The small molecule below binds the protein below.
Small molecule (SMILES): CC(=O)N[C@@H]1[C@@H](O)[C@H](O)[C@@H](CO)O[C@H]1O

Sequence of chain 1.A:
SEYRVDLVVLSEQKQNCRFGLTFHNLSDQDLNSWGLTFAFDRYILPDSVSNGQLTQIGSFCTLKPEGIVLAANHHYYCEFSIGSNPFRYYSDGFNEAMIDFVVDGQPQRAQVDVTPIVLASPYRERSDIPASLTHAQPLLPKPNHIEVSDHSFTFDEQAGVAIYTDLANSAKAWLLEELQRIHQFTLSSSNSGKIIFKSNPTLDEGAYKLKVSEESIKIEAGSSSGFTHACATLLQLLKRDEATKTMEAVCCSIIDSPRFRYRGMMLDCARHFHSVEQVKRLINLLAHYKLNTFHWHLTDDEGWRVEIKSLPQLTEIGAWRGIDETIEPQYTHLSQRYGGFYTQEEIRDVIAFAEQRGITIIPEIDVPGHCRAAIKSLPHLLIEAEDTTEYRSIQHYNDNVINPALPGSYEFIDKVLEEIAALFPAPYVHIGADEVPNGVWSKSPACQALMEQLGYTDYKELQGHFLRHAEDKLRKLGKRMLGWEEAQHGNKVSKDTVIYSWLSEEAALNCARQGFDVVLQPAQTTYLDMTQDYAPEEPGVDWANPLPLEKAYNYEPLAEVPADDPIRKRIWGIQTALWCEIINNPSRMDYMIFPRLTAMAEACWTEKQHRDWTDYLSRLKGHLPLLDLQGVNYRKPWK

Binding-site contacts:
Ligand atom C8 contacts residue ASP437 of chain 1.A at 3.3 Å.
Ligand atom C2 contacts residue TRP582 of chain 1.A at 4.3 Å (hydrophobic).
Ligand atom C7 contacts residue ASP437 of chain 1.A at 3.5 Å.
Ligand atom O4 contacts residue TRP582 of chain 1.A at 3.5 Å.
Ligand atom O3 contacts residue TRP582 of chain 1.A at 4.3 Å.
Ligand atom O1 contacts residue TRP546 of chain 1.A at 3.8 Å.
Ligand atom C3 contacts residue TRP582 of chain 1.A at 3.8 Å (hydrophobic).
Ligand atom O1 contacts residue TYR530 of chain 1.A at 3.0 Å (h-bond).
Ligand atom O3 contacts residue HIS373 of chain 1.A at 4.0 Å.
Ligand atom C1 contacts residue TRP546 of chain 1.A at 4.3 Å (hydrophobic).
Ligand atom C1 contacts residue TYR530 of chain 1.A at 3.5 Å (hydrophobic).
Ligand atom C5 contacts residue TRP582 of chain 1.A at 3.7 Å (hydrophobic).
Ligand atom O7 contacts residue ASP437 of chain 1.A at 3.2 Å (salt-bridge).
Ligand atom C8 contacts residue TRP487 of chain 1.A at 3.5 Å (hydrophobic).
Ligand atom C4 contacts residue ARG274 of chain 1.A at 4.2 Å.
Ligand atom N2 contacts residue TRP582 of chain 1.A at 3.7 Å.
Ligand atom O6 contacts residue MET533 of chain 1.A at 3.8 Å.
Ligand atom C8 contacts residue TRP582 of chain 1.A at 4.2 Å (hydrophobic).
Ligand atom O6 contacts residue TYR530 of chain 1.A at 4.0 Å.
Ligand atom O6 contacts residue TRP546 of chain 1.A at 2.9 Å (h-bond).
Ligand atom C1 contacts residue TRP582 of chain 1.A at 4.1 Å (hydrophobic).
Ligand atom O4 contacts residue GLU584 of chain 1.A at 2.5 Å (salt-bridge).
Ligand atom C5 contacts residue GLU584 of chain 1.A at 4.2 Å.
Ligand atom O6 contacts residue TRP582 of chain 1.A at 4.0 Å.
Ligand atom C4 contacts residue GLU584 of chain 1.A at 3.5 Å.
Ligand atom O3 contacts residue GLN398 of chain 1.A at 3.8 Å.
Ligand atom C7 contacts residue TRP505 of chain 1.A at 4.1 Å (hydrophobic).
Ligand atom O7 contacts residue TRP505 of chain 1.A at 4.0 Å.
Ligand atom O6 contacts residue ASP532 of chain 1.A at 2.6 Å (salt-bridge).
Ligand atom O4 contacts residue ARG274 of chain 1.A at 3.0 Å (salt-bridge).
Ligand atom O3 contacts residue ARG274 of chain 1.A at 3.2 Å (salt-bridge).
Ligand atom C6 contacts residue TRP546 of chain 1.A at 3.6 Å (hydrophobic).
Ligand atom C4 contacts residue TRP582 of chain 1.A at 4.0 Å (hydrophobic).
Ligand atom C6 contacts residue TRP582 of chain 1.A at 4.2 Å (hydrophobic).
Ligand atom C3 contacts residue ARG274 of chain 1.A at 4.2 Å.
Ligand atom C8 contacts residue TRP505 of chain 1.A at 3.6 Å (hydrophobic).
Ligand atom C6 contacts residue ASP532 of chain 1.A at 3.5 Å.
Ligand atom C6 contacts residue GLU584 of chain 1.A at 3.8 Å.
Ligand atom O5 contacts residue TRP546 of chain 1.A at 3.7 Å.
Ligand atom O5 contacts residue TYR530 of chain 1.A at 3.9 Å.